Binding-site contacts:
Ligand atom O4' contacts residue ARG3 of chain 1.E at 2.9 Å (salt-bridge).
Ligand atom O4' contacts residue GLY208 of chain 1.E at 3.3 Å (h-bond).
Ligand atom O4' contacts residue TRP67 of chain 1.E at 3.4 Å.
Ligand atom C6 contacts residue TRP66 of chain 1.E at 3.5 Å (hydrophobic).
Ligand atom C1' contacts residue ASN74 of chain 1.E at 3.2 Å.
Ligand atom OP1 contacts residue THR148 of chain 1.E at 2.6 Å (h-bond).
Ligand atom N3 contacts residue ARG84 of chain 1.E at 3.3 Å.
Ligand atom O3' contacts residue HIS159 of chain 1.E at 3.4 Å (h-bond).
Ligand atom O3' contacts residue GLY208 of chain 1.E at 3.2 Å.
Ligand atom OP2 contacts residue ASN209 of chain 1.E at 2.8 Å (h-bond).
Ligand atom C5' contacts residue ASN74 of chain 1.E at 3.4 Å.
Ligand atom C5 contacts residue ARG84 of chain 1.E at 3.4 Å.
Ligand atom C5' contacts residue TRP105 of chain 1.E at 3.5 Å (hydrophobic).
Ligand atom O4' contacts residue CYS1 of chain 1.E at 3.2 Å (h-bond).
Ligand atom OP1 contacts residue LYS112 of chain 1.E at 2.8 Å (salt-bridge).
Ligand atom OP1 contacts residue HIS159 of chain 1.E at 3.5 Å (h-bond).
Ligand atom C2 contacts residue TRP66 of chain 1.E at 3.4 Å (hydrophobic).
Ligand atom OP2 contacts residue ARG76 of chain 1.E at 3.0 Å (salt-bridge).
Ligand atom OP1 contacts residue ASN209 of chain 1.E at 3.5 Å (h-bond).
Ligand atom N2 contacts residue ARG84 of chain 1.E at 3.0 Å (salt-bridge).
Ligand atom OP1 contacts residue ARG76 of chain 1.E at 2.9 Å (salt-bridge).
Ligand atom C1' contacts residue GLY208 of chain 1.E at 3.4 Å.
Ligand atom C4 contacts residue TRP66 of chain 1.E at 3.2 Å (hydrophobic).
Ligand atom C5' contacts residue ASN74 of chain 1.E at 3.0 Å.
Ligand atom O3' contacts residue PHE86 of chain 1.E at 3.4 Å.
Ligand atom C5' contacts residue ARG84 of chain 1.E at 3.5 Å.
Ligand atom O6 contacts residue LYS69 of chain 1.E at 3.5 Å (salt-bridge).
Ligand atom N3 contacts residue ARG3 of chain 1.E at 3.1 Å (salt-bridge).
Ligand atom N7 contacts residue ARG84 of chain 1.E at 3.4 Å (salt-bridge).
Ligand atom C8 contacts residue TRP66 of chain 1.E at 3.4 Å (hydrophobic).
Ligand atom P contacts residue ASN209 of chain 1.E at 3.4 Å.
Ligand atom N9 contacts residue TRP66 of chain 1.E at 3.4 Å.
Ligand atom N2 contacts residue VAL210 of chain 1.E at 3.2 Å.
Ligand atom N2 contacts residue ARG3 of chain 1.E at 3.4 Å (salt-bridge).
Ligand atom N7 contacts residue TRP66 of chain 1.E at 3.5 Å.
Ligand atom O4' contacts residue ARG84 of chain 1.E at 2.9 Å (salt-bridge).
Ligand atom OP1 contacts residue ARG161 of chain 1.E at 2.9 Å (salt-bridge).
Ligand atom C4' contacts residue ASN74 of chain 1.E at 3.4 Å.
Ligand atom N3 contacts residue TRP66 of chain 1.E at 3.5 Å.
Ligand atom OP1 contacts residue SER83 of chain 1.E at 2.5 Å (h-bond).

This protein binds this small molecule.
Small molecule (SMILES): Cc1cn([C@H]2C[C@H](O[P](=O)(O)OC[C@H]3O[C@@H](n4cc(C)c(=O)[nH]c4=O)C[C@@H]3O[P](=O)(O)OC[C@H]3O[C@@H](n4ccc(N)nc4=O)C[C@@H]3O)[C@@H](CO[P](=O)(O)O[C@H]3C[C@H](n4cnc5c(N)ncnc54)O[C@@H]3CO[P](=O)(O)O[C@H]3C[C@H](n4cnc5c(=O)nc(N)[nH]c54)O[C@@H]3CO[P](=O)(O)O[C@H]3CCO[C@@H]3CO[P](=O)(O)O[C@H]3C[C@H](n4cc(C)c(=O)[nH]c4=O)O[C@@H]3CO[P](=O)(O)O[C@H]3C[C@H](n4cnc5c(=O)nc(N)[nH]c54)O[C@@H]3CO[P](=O)(O)O[C@H]3C[C@H](n4cnc5c(=O)nc(N)[nH]c54)O[C@@H]3COP(=O)=O)O2)c(=O)[nH]c1=O

Sequence of chain 1.E:
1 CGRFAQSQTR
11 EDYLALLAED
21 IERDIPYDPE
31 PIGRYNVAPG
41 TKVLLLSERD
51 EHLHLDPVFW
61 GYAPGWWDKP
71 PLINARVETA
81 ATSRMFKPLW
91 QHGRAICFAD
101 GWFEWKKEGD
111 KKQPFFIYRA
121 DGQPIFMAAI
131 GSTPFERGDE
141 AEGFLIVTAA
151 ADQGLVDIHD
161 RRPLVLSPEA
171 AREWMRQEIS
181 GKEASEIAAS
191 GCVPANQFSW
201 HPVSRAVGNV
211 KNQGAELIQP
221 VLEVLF